Sequence of chain 1.C:
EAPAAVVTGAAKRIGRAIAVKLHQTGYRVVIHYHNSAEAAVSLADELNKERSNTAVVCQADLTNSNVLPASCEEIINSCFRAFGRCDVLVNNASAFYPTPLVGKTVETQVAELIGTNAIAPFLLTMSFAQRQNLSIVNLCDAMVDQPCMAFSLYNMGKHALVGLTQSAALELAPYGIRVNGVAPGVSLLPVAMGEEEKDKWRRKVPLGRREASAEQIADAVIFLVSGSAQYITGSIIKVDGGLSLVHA

A small-molecule ligand and the protein it binds are described below.
Small molecule (SMILES): CC(C)c1nc2nc(N)nc(N)c2nc1C(C)C

Binding-site contacts:
Ligand atom N12 contacts residue NAP1 of chain 1.K at 3.3 Å.
Ligand atom N12 contacts residue ASP181 of chain 1.C at 3.5 Å (salt-bridge).
Ligand atom N11 contacts residue PHE117 of chain 1.C at 3.5 Å.
Ligand atom C18 contacts residue MET233 of chain 1.C at 3.5 Å (hydrophobic).
Ligand atom N9 contacts residue PHE117 of chain 1.C at 3.7 Å.
Ligand atom N12 contacts residue TYR194 of chain 1.C at 2.6 Å (h-bond).
Ligand atom C15 contacts residue VAL226 of chain 1.C at 4.0 Å (hydrophobic).
Ligand atom C17 contacts residue NAP1 of chain 1.K at 3.8 Å.
Ligand atom C2 contacts residue PHE117 of chain 1.C at 3.4 Å (hydrophobic).
Ligand atom C8 contacts residue NAP1 of chain 1.K at 3.9 Å.
Ligand atom C8 contacts residue PHE117 of chain 1.C at 3.5 Å (hydrophobic).
Ligand atom N9 contacts residue NAP1 of chain 1.K at 3.3 Å (h-bond).
Ligand atom C14 contacts residue DTT1 of chain 1.M at 3.8 Å.
Ligand atom N4 contacts residue NAP1 of chain 1.K at 3.6 Å.
Ligand atom N7 contacts residue NAP1 of chain 1.K at 3.8 Å.
Ligand atom C10 contacts residue PHE117 of chain 1.C at 3.4 Å (hydrophobic).
Ligand atom C6 contacts residue PHE117 of chain 1.C at 4.0 Å (hydrophobic).
Ligand atom N7 contacts residue PHE117 of chain 1.C at 3.9 Å.
Ligand atom N12 contacts residue PHE117 of chain 1.C at 3.6 Å.
Ligand atom N1 contacts residue NAP1 of chain 1.K at 2.8 Å (h-bond).
Ligand atom C10 contacts residue SER115 of chain 1.C at 4.0 Å.
Ligand atom N11 contacts residue SER115 of chain 1.C at 3.0 Å (h-bond).
Ligand atom C3 contacts residue PHE117 of chain 1.C at 3.8 Å (hydrophobic).
Ligand atom C14 contacts residue TRP241 of chain 1.C at 3.8 Å (hydrophobic).
Ligand atom C5 contacts residue NAP1 of chain 1.K at 3.4 Å.
Ligand atom C5 contacts residue PHE117 of chain 1.C at 3.9 Å (hydrophobic).
Ligand atom N1 contacts residue PHE117 of chain 1.C at 3.6 Å.
Ligand atom N11 contacts residue NAP1 of chain 1.K at 3.0 Å (h-bond).
Ligand atom C17 contacts residue SER227 of chain 1.C at 3.8 Å.
Ligand atom C15 contacts residue NAP1 of chain 1.K at 3.4 Å.
Ligand atom C3 contacts residue NAP1 of chain 1.K at 3.6 Å.
Ligand atom N1 contacts residue TYR194 of chain 1.C at 3.5 Å (h-bond).
Ligand atom C2 contacts residue TYR194 of chain 1.C at 3.5 Å (hydrophobic).
Ligand atom C13 contacts residue NAP1 of chain 1.K at 3.6 Å.
Ligand atom C6 contacts residue NAP1 of chain 1.K at 3.8 Å.
Ligand atom C2 contacts residue NAP1 of chain 1.K at 3.7 Å.
Ligand atom C10 contacts residue NAP1 of chain 1.K at 3.4 Å.
Ligand atom C14 contacts residue PHE117 of chain 1.C at 3.9 Å (hydrophobic).
Ligand atom C17 contacts residue PRO230 of chain 1.C at 3.6 Å (hydrophobic).
Ligand atom N4 contacts residue PHE117 of chain 1.C at 3.6 Å.